Sequence of chain 1.G:
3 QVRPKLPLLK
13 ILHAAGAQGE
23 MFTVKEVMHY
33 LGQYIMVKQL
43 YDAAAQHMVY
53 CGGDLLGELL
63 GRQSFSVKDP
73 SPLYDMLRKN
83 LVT

Binding-site contacts:
Ligand atom CE1 contacts residue LYS70 of chain 1.G at 3.6 Å.
Ligand atom CZ2 contacts residue GLY34 of chain 1.G at 3.9 Å.
Ligand atom CB contacts residue GLN48 of chain 1.G at 3.6 Å.
Ligand atom CB contacts residue TYR76 of chain 1.G at 3.7 Å (hydrophobic).
Ligand atom CD2 contacts residue MET38 of chain 1.G at 3.5 Å (hydrophobic).
Ligand atom CZ2 contacts residue LEU33 of chain 1.G at 3.5 Å (hydrophobic).
Ligand atom CD2 contacts residue ALA46 of chain 1.G at 3.6 Å (hydrophobic).
Ligand atom N contacts residue GLN48 of chain 1.G at 3.4 Å (h-bond).
Ligand atom CE2 contacts residue GLY34 of chain 1.G at 3.7 Å.
Ligand atom CZ3 contacts residue LEU75 of chain 1.G at 3.8 Å (hydrophobic).
Ligand atom CD2 contacts residue ALA47 of chain 1.G at 3.9 Å (hydrophobic).
Ligand atom C contacts residue VAL69 of chain 1.G at 3.7 Å (hydrophobic).
Ligand atom CA contacts residue GLN48 of chain 1.G at 3.2 Å.
Ligand atom CE2 contacts residue MET30 of chain 1.G at 3.5 Å (hydrophobic).
Ligand atom CZ contacts residue ILE37 of chain 1.G at 3.8 Å (hydrophobic).
Ligand atom N contacts residue GLN48 of chain 1.G at 3.4 Å (h-bond).
Ligand atom NE1 contacts residue MET30 of chain 1.G at 2.7 Å (h-bond).
Ligand atom CE2 contacts residue GLY34 of chain 1.G at 3.9 Å.
Ligand atom CH2 contacts residue LEU75 of chain 1.G at 3.7 Å (hydrophobic).
Ligand atom CZ2 contacts residue MET30 of chain 1.G at 3.3 Å (hydrophobic).
Ligand atom CA contacts residue GLN48 of chain 1.G at 3.6 Å.
Ligand atom NE1 contacts residue GLY34 of chain 1.G at 3.5 Å (h-bond).
Ligand atom CE1 contacts residue VAL51 of chain 1.G at 3.9 Å (hydrophobic).
Ligand atom CD2 contacts residue GLN48 of chain 1.G at 3.8 Å.
Ligand atom CE2 contacts residue HIS49 of chain 1.G at 3.8 Å.
Ligand atom CG contacts residue MET38 of chain 1.G at 3.8 Å (hydrophobic).
Ligand atom CB contacts residue TYR43 of chain 1.G at 3.5 Å (hydrophobic).
Ligand atom CD1 contacts residue GLY34 of chain 1.G at 3.9 Å.
Ligand atom CE1 contacts residue VAL69 of chain 1.G at 3.5 Å (hydrophobic).
Ligand atom CD1 contacts residue GLN48 of chain 1.G at 3.6 Å.
Ligand atom CD2 contacts residue GLN48 of chain 1.G at 3.7 Å.
Ligand atom CG contacts residue TYR43 of chain 1.G at 3.7 Å (hydrophobic).
Ligand atom C contacts residue GLN48 of chain 1.G at 3.8 Å.
Ligand atom OH contacts residue LYS70 of chain 1.G at 3.5 Å (salt-bridge).
Ligand atom CE2 contacts residue ILE37 of chain 1.G at 3.9 Å (hydrophobic).
Ligand atom CD1 contacts residue MET30 of chain 1.G at 3.9 Å (hydrophobic).
Ligand atom CD2 contacts residue HIS49 of chain 1.G at 3.9 Å.
Ligand atom CH2 contacts residue MET30 of chain 1.G at 3.5 Å (hydrophobic).
Ligand atom CZ contacts residue HIS49 of chain 1.G at 3.8 Å.
Ligand atom O contacts residue VAL69 of chain 1.G at 3.2 Å.

This small molecule binds to this protein.
Small molecule (SMILES): CSCC[C@@H](C=O)NC(=O)[C@H](CC(C)C)NC(=O)[C@H](CCC(N)=O)NC(=O)[C@H](C)NC(=O)[C@H](CC1=CN=C2CC=CC=C12)NC(=O)[C@H](Cc1ccc(O)cc1)NC(=O)[C@H](CCC(=O)O)NC(=O)[C@H](CC(C)C)NC(=O)[C@H](Cc1ccccc1)NC(=O)[C@@H](NC(=O)[C@@H](N)CC(C)C)[C@@H](C)O